Binding-site contacts:
Ligand atom N3 contacts residue ARG29 of chain 2.B at 3.6 Å (salt-bridge).
Ligand atom N8 contacts residue ARG29 of chain 2.B at 3.0 Å (salt-bridge).
Ligand atom C5 contacts residue ARG29 of chain 2.B at 3.2 Å.
Ligand atom C11 contacts residue LYS21 of chain 2.B at 4.2 Å.
Ligand atom O18 contacts residue ILE83 of chain 2.B at 4.0 Å.
Ligand atom O14 contacts residue ARG29 of chain 2.B at 4.1 Å.
Ligand atom O14 contacts residue EDO1 of chain 2.MB at 3.6 Å.
Ligand atom C5 contacts residue GLU84 of chain 2.B at 3.3 Å.
Ligand atom O19 contacts residue ARG29 of chain 2.B at 3.5 Å (salt-bridge).
Ligand atom C9 contacts residue THR30 of chain 2.B at 3.9 Å.
Ligand atom O17 contacts residue ILE83 of chain 2.B at 3.4 Å (h-bond).
Ligand atom O15 contacts residue LYS21 of chain 2.B at 3.1 Å (salt-bridge).
Ligand atom O16 contacts residue VAL33 of chain 2.B at 4.2 Å.
Ligand atom O13 contacts residue LYS21 of chain 2.B at 2.9 Å (salt-bridge).
Ligand atom C1 contacts residue ILE83 of chain 2.B at 4.1 Å (hydrophobic).
Ligand atom C1 contacts residue GLU84 of chain 2.B at 4.1 Å.
Ligand atom C12 contacts residue EDO1 of chain 2.MB at 4.0 Å.
Ligand atom C4 contacts residue TYR26 of chain 2.B at 4.1 Å (hydrophobic).
Ligand atom C2 contacts residue TYR26 of chain 2.B at 4.0 Å (hydrophobic).
Ligand atom O13 contacts residue EDO1 of chain 2.MB at 3.7 Å.
Ligand atom C4 contacts residue ARG29 of chain 2.B at 2.9 Å.
Ligand atom O20 contacts residue ARG29 of chain 2.B at 3.7 Å.
Ligand atom O18 contacts residue GLU84 of chain 2.B at 3.5 Å.
Ligand atom O17 contacts residue TYR26 of chain 2.B at 3.8 Å.
Ligand atom O20 contacts residue EDO1 of chain 2.MB at 4.2 Å.
Ligand atom C12 contacts residue LYS21 of chain 2.B at 4.0 Å.
Ligand atom O16 contacts residue THR30 of chain 2.B at 3.9 Å.
Ligand atom O19 contacts residue EDO1 of chain 2.MB at 3.8 Å.
Ligand atom O17 contacts residue GLU84 of chain 2.B at 4.1 Å.
Ligand atom C11 contacts residue ARG29 of chain 2.B at 3.8 Å.
Ligand atom C6 contacts residue ARG29 of chain 2.B at 3.1 Å.
Ligand atom O13 contacts residue ARG29 of chain 2.B at 3.7 Å.
Ligand atom O15 contacts residue VAL33 of chain 2.B at 3.7 Å.
Ligand atom C1 contacts residue TYR26 of chain 2.B at 4.2 Å (hydrophobic).
Ligand atom O20 contacts residue GLU84 of chain 2.B at 2.9 Å (salt-bridge).
Ligand atom O20 contacts residue LYS80 of chain 2.B at 3.7 Å.
Ligand atom C4 contacts residue GLU84 of chain 2.B at 3.3 Å.
Ligand atom C9 contacts residue ARG29 of chain 2.B at 3.2 Å.
Ligand atom C7 contacts residue ARG29 of chain 2.B at 3.7 Å.
Ligand atom C12 contacts residue ARG29 of chain 2.B at 3.7 Å.

Sequence of chain 2.B:
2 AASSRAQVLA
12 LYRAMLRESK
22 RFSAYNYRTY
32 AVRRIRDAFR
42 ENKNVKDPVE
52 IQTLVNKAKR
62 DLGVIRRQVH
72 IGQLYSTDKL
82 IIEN

The small molecule below binds the protein below.
Small molecule (SMILES): O=C(O)CN(CCN(CC(=O)O)CC(=O)O)CC(=O)O